A small-molecule ligand and the protein it binds are described below.
Small molecule (SMILES): CC(=O)N[C@@H]1[C@@H](O)[C@H](O)[C@@H](CO)O[C@H]1O

Sequence of chain 1.B:
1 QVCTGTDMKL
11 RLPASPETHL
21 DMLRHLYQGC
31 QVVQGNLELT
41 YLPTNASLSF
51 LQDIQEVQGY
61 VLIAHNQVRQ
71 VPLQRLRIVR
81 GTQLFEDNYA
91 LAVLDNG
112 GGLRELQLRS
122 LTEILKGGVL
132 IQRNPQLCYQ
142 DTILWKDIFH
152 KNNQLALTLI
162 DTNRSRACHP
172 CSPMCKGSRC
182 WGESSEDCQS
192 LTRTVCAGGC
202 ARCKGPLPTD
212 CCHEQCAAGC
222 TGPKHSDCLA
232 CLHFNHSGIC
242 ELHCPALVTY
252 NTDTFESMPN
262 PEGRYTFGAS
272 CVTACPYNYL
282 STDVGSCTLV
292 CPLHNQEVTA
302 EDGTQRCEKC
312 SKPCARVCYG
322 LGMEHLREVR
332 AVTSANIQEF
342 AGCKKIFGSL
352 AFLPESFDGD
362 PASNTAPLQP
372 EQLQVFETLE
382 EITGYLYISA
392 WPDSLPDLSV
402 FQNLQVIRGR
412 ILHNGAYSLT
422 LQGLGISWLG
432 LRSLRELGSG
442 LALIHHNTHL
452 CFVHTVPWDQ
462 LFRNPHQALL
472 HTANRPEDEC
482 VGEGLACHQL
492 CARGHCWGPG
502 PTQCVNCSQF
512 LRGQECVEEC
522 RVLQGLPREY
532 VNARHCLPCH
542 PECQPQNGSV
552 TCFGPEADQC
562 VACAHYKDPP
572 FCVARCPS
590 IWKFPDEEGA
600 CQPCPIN

Binding-site contacts:
Ligand atom C4 contacts residue ASN45 of chain 1.B at 4.2 Å.
Ligand atom C3 contacts residue ASN45 of chain 1.B at 3.8 Å.
Ligand atom O7 contacts residue ASN45 of chain 1.B at 3.6 Å.
Ligand atom N2 contacts residue ASN45 of chain 1.B at 2.8 Å (h-bond).
Ligand atom C8 contacts residue ASN45 of chain 1.B at 4.4 Å.
Ligand atom C7 contacts residue ASN45 of chain 1.B at 3.4 Å.
Ligand atom N2 contacts residue THR44 of chain 1.B at 3.7 Å.
Ligand atom C2 contacts residue ASN45 of chain 1.B at 2.4 Å.
Ligand atom O5 contacts residue ASN45 of chain 1.B at 2.3 Å (h-bond).
Ligand atom C1 contacts residue ASN45 of chain 1.B at 1.5 Å.
Ligand atom C8 contacts residue THR44 of chain 1.B at 3.9 Å.
Ligand atom C7 contacts residue THR44 of chain 1.B at 4.3 Å.
Ligand atom C5 contacts residue ASN45 of chain 1.B at 3.7 Å.
Ligand atom C1 contacts residue THR44 of chain 1.B at 4.2 Å.